This protein binds this small molecule.
Small molecule (SMILES): [N-]=[N+]=NCCCCCCCCN[C@H]1C[C@@H](O)[C@@H](O)[C@H](O)[C@H]1CO

Binding-site contacts:
Ligand atom C14 contacts residue ACT1 of chain 1.E at 3.3 Å.
Ligand atom O13 contacts residue TRP376 of chain 1.A at 3.3 Å.
Ligand atom O11 contacts residue PRO401 of chain 1.A at 3.6 Å.
Ligand atom O13 contacts residue TRP137 of chain 1.A at 3.7 Å.
Ligand atom O11 contacts residue TRP376 of chain 1.A at 3.3 Å.
Ligand atom N7 contacts residue GLU330 of chain 1.A at 3.5 Å (salt-bridge).
Ligand atom C2 contacts residue GLU330 of chain 1.A at 2.5 Å.
Ligand atom C4 contacts residue GLN403 of chain 1.A at 3.4 Å.
Ligand atom C5 contacts residue GLU330 of chain 1.A at 3.2 Å.
Ligand atom N7 contacts residue ACT1 of chain 1.E at 2.9 Å (h-bond).
Ligand atom O9 contacts residue ACT1 of chain 1.E at 3.4 Å (h-bond).
Ligand atom C15 contacts residue ACT1 of chain 1.E at 3.3 Å.
Ligand atom C17 contacts residue ARG217 of chain 1.A at 3.6 Å.
Ligand atom C2 contacts residue TRP376 of chain 1.A at 3.3 Å (hydrophobic).
Ligand atom C6 contacts residue GLU330 of chain 1.A at 2.3 Å.
Ligand atom C14 contacts residue GLU215 of chain 1.A at 3.3 Å.
Ligand atom C14 contacts residue TRP285 of chain 1.A at 3.5 Å (hydrophobic).
Ligand atom O13 contacts residue GLU330 of chain 1.A at 2.9 Å (salt-bridge).
Ligand atom C8 contacts residue TYR409 of chain 1.A at 3.6 Å (hydrophobic).
Ligand atom O12 contacts residue TRP137 of chain 1.A at 3.0 Å (h-bond).
Ligand atom O12 contacts residue ACT1 of chain 1.E at 2.6 Å (h-bond).
Ligand atom C5 contacts residue TRP285 of chain 1.A at 3.7 Å (hydrophobic).
Ligand atom C3 contacts residue TRP137 of chain 1.A at 3.3 Å (hydrophobic).
Ligand atom O12 contacts residue TRP135 of chain 1.A at 3.5 Å.
Ligand atom C15 contacts residue GLU215 of chain 1.A at 3.3 Å.
Ligand atom C1 contacts residue GLU330 of chain 1.A at 1.4 Å.
Ligand atom C1 contacts residue GLU215 of chain 1.A at 3.3 Å.
Ligand atom C8 contacts residue GLU404 of chain 1.A at 3.4 Å.
Ligand atom C3 contacts residue ACT1 of chain 1.E at 3.4 Å.
Ligand atom C6 contacts residue GLU215 of chain 1.A at 3.7 Å.
Ligand atom C6 contacts residue TRP285 of chain 1.A at 3.4 Å (hydrophobic).
Ligand atom N7 contacts residue GLU215 of chain 1.A at 2.9 Å (salt-bridge).
Ligand atom C4 contacts residue ACT1 of chain 1.E at 3.5 Å.
Ligand atom C4 contacts residue GLU404 of chain 1.A at 3.6 Å.
Ligand atom O9 contacts residue ASN288 of chain 1.A at 3.1 Å (h-bond).
Ligand atom O13 contacts residue ASN214 of chain 1.A at 2.8 Å (h-bond).
Ligand atom O9 contacts residue GLU404 of chain 1.A at 2.6 Å (salt-bridge).
Ligand atom O11 contacts residue GLN403 of chain 1.A at 3.1 Å (h-bond).
Ligand atom O11 contacts residue GLU404 of chain 1.A at 2.7 Å (salt-bridge).
Ligand atom O12 contacts residue ASN214 of chain 1.A at 3.4 Å (h-bond).

Sequence of chain 1.A:
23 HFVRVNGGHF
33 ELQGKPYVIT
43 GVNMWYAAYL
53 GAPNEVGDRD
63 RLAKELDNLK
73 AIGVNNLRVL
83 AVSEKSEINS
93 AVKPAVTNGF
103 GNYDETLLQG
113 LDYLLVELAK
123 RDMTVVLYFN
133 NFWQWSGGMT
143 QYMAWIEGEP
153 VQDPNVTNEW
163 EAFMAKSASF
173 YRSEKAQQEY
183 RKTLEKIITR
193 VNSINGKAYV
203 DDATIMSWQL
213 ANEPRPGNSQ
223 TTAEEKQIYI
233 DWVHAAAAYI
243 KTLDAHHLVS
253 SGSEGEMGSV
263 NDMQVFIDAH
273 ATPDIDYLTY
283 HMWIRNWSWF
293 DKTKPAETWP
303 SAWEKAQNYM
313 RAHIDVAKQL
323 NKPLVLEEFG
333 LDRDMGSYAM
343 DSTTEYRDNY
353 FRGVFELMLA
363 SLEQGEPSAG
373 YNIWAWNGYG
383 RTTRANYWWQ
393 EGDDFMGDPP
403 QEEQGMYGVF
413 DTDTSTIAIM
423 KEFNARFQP